Sequence of chain 1.A:
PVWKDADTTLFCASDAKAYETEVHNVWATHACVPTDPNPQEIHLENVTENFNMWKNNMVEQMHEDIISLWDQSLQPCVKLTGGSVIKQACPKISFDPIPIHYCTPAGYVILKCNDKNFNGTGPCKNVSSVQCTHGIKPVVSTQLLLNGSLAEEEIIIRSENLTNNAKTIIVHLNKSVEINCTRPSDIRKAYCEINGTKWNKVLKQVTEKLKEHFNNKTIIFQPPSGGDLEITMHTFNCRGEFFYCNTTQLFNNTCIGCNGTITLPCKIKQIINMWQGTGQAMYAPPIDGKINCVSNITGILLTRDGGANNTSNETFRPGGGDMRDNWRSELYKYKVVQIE

This small molecule binds to this protein.
Small molecule (SMILES): CC(=O)N[C@@H]1[C@@H](O)[C@H](O)[C@@H](CO)O[C@H]1O

Binding-site contacts:
Ligand atom C7 contacts residue GLU154 of chain 1.A at 4.4 Å.
Ligand atom O4 contacts residue GLN214 of chain 1.A at 4.0 Å.
Ligand atom C1 contacts residue ILE156 of chain 1.A at 4.1 Å (hydrophobic).
Ligand atom C3 contacts residue ASN175 of chain 1.A at 3.8 Å.
Ligand atom C6 contacts residue GLU155 of chain 1.A at 3.8 Å.
Ligand atom C4 contacts residue GLN214 of chain 1.A at 4.3 Å.
Ligand atom O5 contacts residue GLU154 of chain 1.A at 4.1 Å.
Ligand atom C5 contacts residue ILE156 of chain 1.A at 4.3 Å (hydrophobic).
Ligand atom O7 contacts residue GLU154 of chain 1.A at 3.5 Å (salt-bridge).
Ligand atom O5 contacts residue GLU155 of chain 1.A at 3.5 Å.
Ligand atom O5 contacts residue ASN175 of chain 1.A at 2.3 Å (h-bond).
Ligand atom O7 contacts residue ASN175 of chain 1.A at 3.4 Å (h-bond).
Ligand atom O5 contacts residue ILE156 of chain 1.A at 3.3 Å (h-bond).
Ligand atom C8 contacts residue ASN175 of chain 1.A at 4.4 Å.
Ligand atom C1 contacts residue GLN214 of chain 1.A at 4.1 Å.
Ligand atom O6 contacts residue LYS218 of chain 1.A at 3.5 Å.
Ligand atom C1 contacts residue GLU155 of chain 1.A at 4.2 Å.
Ligand atom C3 contacts residue GLN214 of chain 1.A at 3.8 Å.
Ligand atom C2 contacts residue ASN175 of chain 1.A at 2.4 Å.
Ligand atom O6 contacts residue ILE156 of chain 1.A at 3.2 Å (h-bond).
Ligand atom C4 contacts residue ASN175 of chain 1.A at 4.2 Å.
Ligand atom C1 contacts residue ASN175 of chain 1.A at 1.4 Å.
Ligand atom C7 contacts residue ASN175 of chain 1.A at 3.4 Å.
Ligand atom N2 contacts residue ASN175 of chain 1.A at 2.9 Å (h-bond).
Ligand atom C1 contacts residue GLU154 of chain 1.A at 3.9 Å.
Ligand atom C5 contacts residue GLN214 of chain 1.A at 4.2 Å.
Ligand atom C2 contacts residue GLU154 of chain 1.A at 4.1 Å.
Ligand atom C6 contacts residue ILE156 of chain 1.A at 4.1 Å (hydrophobic).
Ligand atom C6 contacts residue LYS218 of chain 1.A at 4.2 Å.
Ligand atom C5 contacts residue ASN175 of chain 1.A at 3.6 Å.
Ligand atom C5 contacts residue GLU155 of chain 1.A at 4.5 Å.
Ligand atom O6 contacts residue GLU155 of chain 1.A at 3.8 Å.